Binding-site contacts:
Ligand atom C4 contacts residue ASN234 of chain 1.C at 4.2 Å.
Ligand atom C8 contacts residue HIS519 of chain 1.A at 3.8 Å.
Ligand atom C3 contacts residue ASN234 of chain 1.C at 3.8 Å.
Ligand atom C1 contacts residue ASN234 of chain 1.C at 1.4 Å.
Ligand atom O7 contacts residue ASN234 of chain 1.C at 3.3 Å (h-bond).
Ligand atom C2 contacts residue ASN234 of chain 1.C at 2.4 Å.
Ligand atom N2 contacts residue ASN234 of chain 1.C at 3.0 Å (h-bond).
Ligand atom O5 contacts residue ASN234 of chain 1.C at 2.3 Å (h-bond).
Ligand atom C8 contacts residue GLY232 of chain 1.C at 3.4 Å.
Ligand atom C8 contacts residue ASN234 of chain 1.C at 4.1 Å.
Ligand atom C7 contacts residue GLY232 of chain 1.C at 4.5 Å.
Ligand atom C7 contacts residue ASN234 of chain 1.C at 3.4 Å.
Ligand atom C5 contacts residue ASN234 of chain 1.C at 3.6 Å.

Sequence of chain 1.A:
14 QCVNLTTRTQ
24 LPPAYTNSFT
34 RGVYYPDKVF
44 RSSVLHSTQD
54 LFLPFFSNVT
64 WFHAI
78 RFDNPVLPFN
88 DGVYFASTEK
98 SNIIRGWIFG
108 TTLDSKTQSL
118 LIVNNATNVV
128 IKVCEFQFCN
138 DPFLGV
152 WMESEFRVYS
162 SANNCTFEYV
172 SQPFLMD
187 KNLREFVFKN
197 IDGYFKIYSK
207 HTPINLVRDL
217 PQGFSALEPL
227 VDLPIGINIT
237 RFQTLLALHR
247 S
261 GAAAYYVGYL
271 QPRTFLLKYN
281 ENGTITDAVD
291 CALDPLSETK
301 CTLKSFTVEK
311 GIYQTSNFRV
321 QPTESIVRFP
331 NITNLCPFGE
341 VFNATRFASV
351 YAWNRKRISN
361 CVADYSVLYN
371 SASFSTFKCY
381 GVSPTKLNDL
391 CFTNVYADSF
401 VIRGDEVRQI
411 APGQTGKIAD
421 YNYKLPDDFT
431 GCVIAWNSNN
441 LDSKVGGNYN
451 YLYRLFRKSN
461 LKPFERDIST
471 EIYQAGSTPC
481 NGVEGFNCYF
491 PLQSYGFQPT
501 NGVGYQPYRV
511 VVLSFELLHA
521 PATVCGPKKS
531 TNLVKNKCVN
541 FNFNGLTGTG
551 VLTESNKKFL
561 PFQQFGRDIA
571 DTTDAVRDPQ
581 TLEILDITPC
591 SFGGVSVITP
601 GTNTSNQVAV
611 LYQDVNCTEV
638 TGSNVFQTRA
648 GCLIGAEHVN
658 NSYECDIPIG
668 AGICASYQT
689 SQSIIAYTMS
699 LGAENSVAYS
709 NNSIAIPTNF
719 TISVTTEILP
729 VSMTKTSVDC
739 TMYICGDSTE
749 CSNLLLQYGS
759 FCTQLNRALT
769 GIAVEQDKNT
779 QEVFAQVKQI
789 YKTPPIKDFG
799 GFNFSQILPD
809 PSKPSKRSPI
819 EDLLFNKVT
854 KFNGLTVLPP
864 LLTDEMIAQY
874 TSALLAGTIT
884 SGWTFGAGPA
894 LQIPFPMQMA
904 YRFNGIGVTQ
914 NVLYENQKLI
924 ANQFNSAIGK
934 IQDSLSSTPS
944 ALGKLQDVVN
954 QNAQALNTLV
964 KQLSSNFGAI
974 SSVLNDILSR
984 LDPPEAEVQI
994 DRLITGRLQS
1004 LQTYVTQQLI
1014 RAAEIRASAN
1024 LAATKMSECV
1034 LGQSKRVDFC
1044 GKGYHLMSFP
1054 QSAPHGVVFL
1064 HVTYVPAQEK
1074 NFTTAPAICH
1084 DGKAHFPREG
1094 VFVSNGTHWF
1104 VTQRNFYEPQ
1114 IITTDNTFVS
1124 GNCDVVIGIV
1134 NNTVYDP

Sequence of chain 1.C:
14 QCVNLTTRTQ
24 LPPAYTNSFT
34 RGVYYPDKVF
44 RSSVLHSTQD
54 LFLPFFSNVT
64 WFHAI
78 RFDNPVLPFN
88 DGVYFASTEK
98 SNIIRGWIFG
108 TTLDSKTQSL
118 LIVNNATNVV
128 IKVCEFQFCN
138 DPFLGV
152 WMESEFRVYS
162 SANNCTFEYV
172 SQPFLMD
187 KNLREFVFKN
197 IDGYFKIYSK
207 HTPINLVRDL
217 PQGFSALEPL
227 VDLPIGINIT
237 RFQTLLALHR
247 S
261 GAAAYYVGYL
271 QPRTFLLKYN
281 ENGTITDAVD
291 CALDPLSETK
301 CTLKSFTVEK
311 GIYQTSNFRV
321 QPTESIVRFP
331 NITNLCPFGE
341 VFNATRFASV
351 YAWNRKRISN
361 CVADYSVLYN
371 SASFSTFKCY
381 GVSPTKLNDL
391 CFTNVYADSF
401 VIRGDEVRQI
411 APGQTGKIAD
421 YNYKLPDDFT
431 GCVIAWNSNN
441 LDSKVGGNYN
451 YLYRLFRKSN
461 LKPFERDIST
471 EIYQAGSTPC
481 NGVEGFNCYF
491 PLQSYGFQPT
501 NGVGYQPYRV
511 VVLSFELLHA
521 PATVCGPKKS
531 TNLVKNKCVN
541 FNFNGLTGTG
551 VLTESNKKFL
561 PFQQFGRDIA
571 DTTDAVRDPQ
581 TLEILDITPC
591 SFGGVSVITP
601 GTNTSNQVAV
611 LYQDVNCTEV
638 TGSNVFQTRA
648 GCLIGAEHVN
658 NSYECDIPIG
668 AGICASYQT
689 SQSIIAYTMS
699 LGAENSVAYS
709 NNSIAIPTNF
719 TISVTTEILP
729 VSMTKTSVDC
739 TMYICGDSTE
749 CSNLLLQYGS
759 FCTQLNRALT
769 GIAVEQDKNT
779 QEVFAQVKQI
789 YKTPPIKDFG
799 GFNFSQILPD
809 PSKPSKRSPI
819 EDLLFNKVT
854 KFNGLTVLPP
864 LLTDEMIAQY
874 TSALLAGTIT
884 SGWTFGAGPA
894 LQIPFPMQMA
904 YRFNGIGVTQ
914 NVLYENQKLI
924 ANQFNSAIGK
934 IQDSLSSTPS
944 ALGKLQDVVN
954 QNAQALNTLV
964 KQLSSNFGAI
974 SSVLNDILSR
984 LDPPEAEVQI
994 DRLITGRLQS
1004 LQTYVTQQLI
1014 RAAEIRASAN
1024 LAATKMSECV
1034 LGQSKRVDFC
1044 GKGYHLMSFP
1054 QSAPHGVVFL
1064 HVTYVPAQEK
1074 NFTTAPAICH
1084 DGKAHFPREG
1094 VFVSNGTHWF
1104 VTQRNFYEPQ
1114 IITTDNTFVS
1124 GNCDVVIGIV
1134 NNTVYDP

A protein and the small-molecule ligand that binds it are described below.
Small molecule (SMILES): CC(=O)N[C@@H]1[C@@H](O)[C@H](O)[C@@H](CO)O[C@H]1O